A protein and the small-molecule ligand that binds it are described below.
Small molecule (SMILES): O=C(Cc1cccc(Cl)c1)Nc1cncc2ccncc12

Sequence of chain 2.A:
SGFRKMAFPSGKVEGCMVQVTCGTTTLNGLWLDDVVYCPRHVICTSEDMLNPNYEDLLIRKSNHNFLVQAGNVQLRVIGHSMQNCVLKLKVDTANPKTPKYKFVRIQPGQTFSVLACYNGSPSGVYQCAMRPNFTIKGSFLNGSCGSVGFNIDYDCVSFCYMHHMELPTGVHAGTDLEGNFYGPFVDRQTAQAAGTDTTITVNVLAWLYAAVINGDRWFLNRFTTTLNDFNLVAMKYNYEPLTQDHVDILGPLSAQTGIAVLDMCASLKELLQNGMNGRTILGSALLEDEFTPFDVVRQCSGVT

Sequence of chain 1.A:
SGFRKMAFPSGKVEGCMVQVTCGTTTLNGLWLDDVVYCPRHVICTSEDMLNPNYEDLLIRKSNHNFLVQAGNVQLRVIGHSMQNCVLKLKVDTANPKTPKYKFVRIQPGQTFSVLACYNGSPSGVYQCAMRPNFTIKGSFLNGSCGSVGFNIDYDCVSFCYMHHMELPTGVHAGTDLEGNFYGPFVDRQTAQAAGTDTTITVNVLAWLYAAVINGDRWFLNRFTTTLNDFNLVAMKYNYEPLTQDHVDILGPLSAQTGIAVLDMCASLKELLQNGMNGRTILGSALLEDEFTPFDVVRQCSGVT

Binding-site contacts:
Ligand atom C1 contacts residue ARG188 of chain 1.A at 3.4 Å.
Ligand atom C2 contacts residue GLN189 of chain 1.A at 3.6 Å.
Ligand atom C4 contacts residue MET49 of chain 1.A at 3.9 Å (hydrophobic).
Ligand atom O contacts residue MET165 of chain 1.A at 3.9 Å.
Ligand atom O contacts residue GLU166 of chain 1.A at 3.2 Å (salt-bridge).
Ligand atom N1 contacts residue GLU166 of chain 1.A at 3.8 Å.
Ligand atom CL contacts residue ASP187 of chain 1.A at 3.0 Å.
Ligand atom C3 contacts residue GLN189 of chain 1.A at 3.5 Å.
Ligand atom C8 contacts residue HIS163 of chain 1.A at 3.0 Å.
Ligand atom C1 contacts residue MET165 of chain 1.A at 3.6 Å (hydrophobic).
Ligand atom C12 contacts residue ASN142 of chain 1.A at 3.6 Å.
Ligand atom N contacts residue HIS164 of chain 1.A at 3.7 Å.
Ligand atom C10 contacts residue GLU166 of chain 1.A at 3.8 Å.
Ligand atom C9 contacts residue GLU166 of chain 1.A at 3.6 Å.
Ligand atom C8 contacts residue CYS145 of chain 1.A at 3.9 Å (hydrophobic).
Ligand atom C11 contacts residue PHE140 of chain 1.A at 3.8 Å (hydrophobic).
Ligand atom C3 contacts residue MET49 of chain 1.A at 3.8 Å (hydrophobic).
Ligand atom N2 contacts residue ASN142 of chain 1.A at 3.6 Å.
Ligand atom N contacts residue CYS145 of chain 1.A at 3.4 Å (h-bond).
Ligand atom C15 contacts residue MET49 of chain 1.A at 3.8 Å (hydrophobic).
Ligand atom N1 contacts residue SER144 of chain 1.A at 3.4 Å (h-bond).
Ligand atom C9 contacts residue LEU141 of chain 1.A at 3.6 Å (hydrophobic).
Ligand atom C contacts residue MET49 of chain 1.A at 3.7 Å (hydrophobic).
Ligand atom N1 contacts residue PHE140 of chain 1.A at 3.5 Å.
Ligand atom C contacts residue MET165 of chain 1.A at 3.7 Å (hydrophobic).
Ligand atom C11 contacts residue LEU141 of chain 1.A at 3.6 Å (hydrophobic).
Ligand atom C8 contacts residue SER144 of chain 1.A at 3.8 Å.
Ligand atom C1 contacts residue MET49 of chain 1.A at 3.6 Å (hydrophobic).
Ligand atom C10 contacts residue ASN142 of chain 1.A at 3.9 Å.
Ligand atom C9 contacts residue PHE140 of chain 1.A at 3.3 Å (hydrophobic).
Ligand atom C11 contacts residue ASN142 of chain 1.A at 3.5 Å.
Ligand atom CL contacts residue HIS41 of chain 1.A at 3.3 Å.
Ligand atom C2 contacts residue ARG188 of chain 1.A at 3.5 Å.
Ligand atom C10 contacts residue LEU141 of chain 1.A at 3.7 Å (hydrophobic).
Ligand atom C2 contacts residue MET49 of chain 1.A at 3.7 Å (hydrophobic).
Ligand atom C15 contacts residue HIS41 of chain 1.A at 3.7 Å.
Ligand atom N1 contacts residue HIS163 of chain 1.A at 2.8 Å (h-bond).
Ligand atom C11 contacts residue GLU166 of chain 1.A at 3.4 Å.
Ligand atom C13 contacts residue ASN142 of chain 1.A at 3.5 Å.
Ligand atom C15 contacts residue HIS164 of chain 1.A at 3.2 Å.